Binding-site contacts:
Ligand atom N5 contacts residue THR198 of chain 1.E at 2.8 Å (h-bond).
Ligand atom C6 contacts residue SER183 of chain 1.E at 3.0 Å.
Ligand atom N4 contacts residue THR198 of chain 1.E at 3.5 Å (h-bond).
Ligand atom C contacts residue ARG137 of chain 1.E at 3.6 Å.
Ligand atom O contacts residue CYS179 of chain 1.E at 3.3 Å.
Ligand atom N4 contacts residue GLY200 of chain 1.E at 3.1 Å (h-bond).
Ligand atom C5 contacts residue SER199 of chain 1.E at 3.4 Å.
Ligand atom C2 contacts residue LEU25 of chain 1.E at 3.5 Å (hydrophobic).
Ligand atom N5 contacts residue VAL197 of chain 1.E at 3.6 Å.
Ligand atom O1 contacts residue GLY181 of chain 1.E at 2.9 Å (h-bond).
Ligand atom N3 contacts residue GLY200 of chain 1.E at 3.2 Å (h-bond).
Ligand atom C3 contacts residue LEU25 of chain 1.E at 3.3 Å (hydrophobic).
Ligand atom C12 contacts residue SER201 of chain 1.E at 3.6 Å.
Ligand atom N2 contacts residue SER183 of chain 1.E at 3.3 Å (h-bond).
Ligand atom N contacts residue GLY181 of chain 1.E at 3.2 Å.
Ligand atom N1 contacts residue LEU25 of chain 1.E at 2.8 Å (h-bond).
Ligand atom C13 contacts residue ARG202 of chain 1.E at 3.0 Å.
Ligand atom C4 contacts residue HIS41 of chain 1.E at 3.4 Å.
Ligand atom N1 contacts residue GLY181 of chain 1.E at 3.7 Å.
Ligand atom S contacts residue CYS42 of chain 1.E at 3.5 Å (h-bond).
Ligand atom C1 contacts residue LEU25 of chain 1.E at 3.6 Å (hydrophobic).
Ligand atom C17 contacts residue ARG137 of chain 1.E at 3.4 Å.
Ligand atom O1 contacts residue LYS180 of chain 1.E at 3.3 Å.
Ligand atom C16 contacts residue LYS180 of chain 1.E at 3.4 Å.
Ligand atom C7 contacts residue SER199 of chain 1.E at 3.3 Å.
Ligand atom C9 contacts residue ARG202 of chain 1.E at 3.5 Å.
Ligand atom N6 contacts residue LYS180 of chain 1.E at 3.6 Å.
Ligand atom C10 contacts residue GLY200 of chain 1.E at 3.5 Å.
Ligand atom O1 contacts residue SER183 of chain 1.E at 2.8 Å (h-bond).
Ligand atom C11 contacts residue GLY200 of chain 1.E at 3.5 Å.
Ligand atom BR contacts residue TRP128 of chain 1.E at 3.4 Å.
Ligand atom C3 contacts residue SER183 of chain 1.E at 3.6 Å.
Ligand atom C14 contacts residue ARG202 of chain 1.E at 3.3 Å.
Ligand atom C14 contacts residue LYS180 of chain 1.E at 3.6 Å.
Ligand atom O contacts residue ARG202 of chain 1.E at 3.3 Å (salt-bridge).
Ligand atom C8 contacts residue GLY200 of chain 1.E at 3.3 Å.
Ligand atom C10 contacts residue LYS180 of chain 1.E at 3.6 Å.
Ligand atom N6 contacts residue SER201 of chain 1.E at 3.5 Å.
Ligand atom N contacts residue LEU25 of chain 1.E at 3.5 Å (h-bond).
Ligand atom C15 contacts residue LYS180 of chain 1.E at 3.5 Å.

Sequence of chain 1.E:
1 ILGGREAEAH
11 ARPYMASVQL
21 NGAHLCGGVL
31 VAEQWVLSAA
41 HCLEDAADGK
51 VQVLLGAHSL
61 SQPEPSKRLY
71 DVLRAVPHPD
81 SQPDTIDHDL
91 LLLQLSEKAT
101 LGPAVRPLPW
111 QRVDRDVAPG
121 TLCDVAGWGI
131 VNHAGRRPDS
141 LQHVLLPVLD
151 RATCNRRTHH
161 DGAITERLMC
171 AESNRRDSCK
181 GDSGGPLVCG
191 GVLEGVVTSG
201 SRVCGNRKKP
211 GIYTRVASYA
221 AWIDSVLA

A protein and the small-molecule ligand that binds it are described below.
Small molecule (SMILES): NC(=O)c1nn(CC(=O)N2CCS[C@H]2C(=O)Nc2cccc(Br)n2)c2ncccc12